Binding-site contacts:
Ligand atom N2 contacts residue GLY160 of chain 2.A at 3.3 Å.
Ligand atom N4 contacts residue TYR156 of chain 2.A at 3.0 Å (h-bond).
Ligand atom C10 contacts residue PRO109 of chain 2.A at 3.9 Å (hydrophobic).
Ligand atom C11 contacts residue LEU158 of chain 2.A at 3.5 Å (hydrophobic).
Ligand atom C9 contacts residue LEU107 of chain 2.A at 3.7 Å (hydrophobic).
Ligand atom C4 contacts residue TYR106 of chain 2.A at 3.5 Å (hydrophobic).
Ligand atom O1 contacts residue PRO164 of chain 2.A at 3.8 Å.
Ligand atom C10 contacts residue PRO164 of chain 2.A at 3.7 Å (hydrophobic).
Ligand atom N3 contacts residue LEU158 of chain 2.A at 2.9 Å (h-bond).
Ligand atom C1 contacts residue GLU136 of chain 2.A at 3.2 Å.
Ligand atom C7 contacts residue GLY160 of chain 2.A at 3.8 Å.
Ligand atom C14 contacts residue GLU136 of chain 2.A at 3.9 Å.
Ligand atom N4 contacts residue SER152 of chain 2.A at 3.3 Å (h-bond).
Ligand atom C9 contacts residue PRO164 of chain 2.A at 3.7 Å (hydrophobic).
Ligand atom C1 contacts residue GLN110 of chain 2.A at 3.5 Å.
Ligand atom O1 contacts residue ILE153 of chain 2.A at 2.9 Å (h-bond).
Ligand atom C6 contacts residue GLY133 of chain 2.A at 3.6 Å.
Ligand atom C6 contacts residue GLY160 of chain 2.A at 3.6 Å.
Ligand atom N1 contacts residue ASP197 of chain 1.A at 2.7 Å (salt-bridge).
Ligand atom N4 contacts residue GLY154 of chain 2.A at 2.8 Å (h-bond).
Ligand atom C9 contacts residue PRO109 of chain 2.A at 3.9 Å (hydrophobic).
Ligand atom C6 contacts residue GLY161 of chain 2.A at 3.7 Å.
Ligand atom N1 contacts residue GLU136 of chain 2.A at 2.8 Å (salt-bridge).
Ligand atom C2 contacts residue GLU136 of chain 2.A at 3.4 Å.
Ligand atom O1 contacts residue SER152 of chain 2.A at 3.4 Å.
Ligand atom C7 contacts residue LEU158 of chain 2.A at 3.8 Å (hydrophobic).
Ligand atom C12 contacts residue SER152 of chain 2.A at 3.8 Å.
Ligand atom C3 contacts residue GLY137 of chain 2.A at 3.9 Å.
Ligand atom C3 contacts residue PRO109 of chain 2.A at 3.8 Å (hydrophobic).
Ligand atom C8 contacts residue SER108 of chain 2.A at 3.9 Å.
Ligand atom C3 contacts residue TYR106 of chain 2.A at 3.4 Å (hydrophobic).
Ligand atom C11 contacts residue TYR156 of chain 2.A at 3.4 Å (hydrophobic).
Ligand atom O1 contacts residue SER108 of chain 2.A at 3.9 Å.
Ligand atom N2 contacts residue LEU158 of chain 2.A at 3.1 Å (h-bond).
Ligand atom C8 contacts residue LEU107 of chain 2.A at 3.5 Å (hydrophobic).
Ligand atom C12 contacts residue ILE153 of chain 2.A at 3.8 Å (hydrophobic).
Ligand atom C1 contacts residue ASP197 of chain 1.A at 3.7 Å.
Ligand atom N2 contacts residue GLY161 of chain 2.A at 3.8 Å.
Ligand atom C9 contacts residue SER108 of chain 2.A at 3.5 Å.
Ligand atom N3 contacts residue VAL157 of chain 2.A at 3.9 Å.

A protein and the small-molecule ligand that binds it are described below.
Small molecule (SMILES): NCc1ccc(CNc2ccc(C(N)=O)cn2)cc1

Sequence of chain 1.A:
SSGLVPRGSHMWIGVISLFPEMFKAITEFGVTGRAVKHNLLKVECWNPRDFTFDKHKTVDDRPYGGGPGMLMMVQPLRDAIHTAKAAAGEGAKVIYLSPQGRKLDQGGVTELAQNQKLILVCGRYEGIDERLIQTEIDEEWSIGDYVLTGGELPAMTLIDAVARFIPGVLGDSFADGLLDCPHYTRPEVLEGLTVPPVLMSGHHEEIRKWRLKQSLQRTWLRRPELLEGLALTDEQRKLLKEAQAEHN

Sequence of chain 2.A:
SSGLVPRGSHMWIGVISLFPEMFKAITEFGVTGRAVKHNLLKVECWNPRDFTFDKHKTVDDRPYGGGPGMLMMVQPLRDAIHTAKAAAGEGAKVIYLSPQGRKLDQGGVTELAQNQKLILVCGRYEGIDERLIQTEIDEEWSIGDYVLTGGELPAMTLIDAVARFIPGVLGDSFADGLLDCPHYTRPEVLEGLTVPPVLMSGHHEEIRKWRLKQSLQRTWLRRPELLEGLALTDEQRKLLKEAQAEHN